Sequence of chain 1.B:
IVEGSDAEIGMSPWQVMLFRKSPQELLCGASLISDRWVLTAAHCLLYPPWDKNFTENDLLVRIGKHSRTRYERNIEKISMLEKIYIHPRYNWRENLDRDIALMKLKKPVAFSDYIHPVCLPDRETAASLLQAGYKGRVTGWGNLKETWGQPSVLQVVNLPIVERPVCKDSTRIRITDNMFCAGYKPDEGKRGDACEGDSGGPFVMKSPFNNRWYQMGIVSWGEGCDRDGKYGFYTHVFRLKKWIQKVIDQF

Binding-site contacts:
Ligand atom C27 contacts residue TYR47 of chain 1.B at 3.4 Å (hydrophobic).
Ligand atom C20 contacts residue TRP227 of chain 1.B at 3.8 Å (hydrophobic).
Ligand atom N15 contacts residue HIS43 of chain 1.B at 3.3 Å (h-bond).
Ligand atom O0 contacts residue GLY228 of chain 1.B at 3.2 Å (h-bond).
Ligand atom N7 contacts residue GLY228 of chain 1.B at 2.9 Å (h-bond).
Ligand atom N2 contacts residue GLU202 of chain 1.B at 3.3 Å (salt-bridge).
Ligand atom C29 contacts residue GLY228 of chain 1.B at 3.6 Å.
Ligand atom C23 contacts residue ALA200 of chain 1.B at 3.2 Å (hydrophobic).
Ligand atom C20 contacts residue GLY228 of chain 1.B at 3.6 Å.
Ligand atom C16 contacts residue SER205 of chain 1.B at 3.0 Å.
Ligand atom N24 contacts residue ASP199 of chain 1.B at 2.8 Å (salt-bridge).
Ligand atom N15 contacts residue SER205 of chain 1.B at 3.2 Å (h-bond).
Ligand atom N15 contacts residue SER226 of chain 1.B at 3.2 Å (h-bond).
Ligand atom C26 contacts residue TRP50 of chain 1.B at 3.7 Å (hydrophobic).
Ligand atom N24 contacts residue ALA200 of chain 1.B at 3.1 Å (h-bond).
Ligand atom C3 contacts residue ILE179 of chain 1.B at 3.7 Å (hydrophobic).
Ligand atom C23 contacts residue ASP199 of chain 1.B at 3.6 Å.
Ligand atom C4 contacts residue ILE179 of chain 1.B at 3.8 Å (hydrophobic).
Ligand atom C1 contacts residue GLY228 of chain 1.B at 3.6 Å.
Ligand atom N25 contacts residue ASP199 of chain 1.B at 2.8 Å (salt-bridge).
Ligand atom O14 contacts residue TRP50 of chain 1.B at 3.2 Å.
Ligand atom N25 contacts residue GLY238 of chain 1.B at 3.4 Å.
Ligand atom N25 contacts residue ALA200 of chain 1.B at 3.4 Å (h-bond).
Ligand atom C12 contacts residue LEU96 of chain 1.B at 3.6 Å (hydrophobic).
Ligand atom C9 contacts residue TRP227 of chain 1.B at 3.8 Å (hydrophobic).
Ligand atom N24 contacts residue GLY230 of chain 1.B at 2.9 Å (h-bond).
Ligand atom C21 contacts residue GLY230 of chain 1.B at 3.6 Å.
Ligand atom C21 contacts residue GLY228 of chain 1.B at 3.5 Å.
Ligand atom O14 contacts residue GLU202 of chain 1.B at 3.2 Å (salt-bridge).
Ligand atom C16 contacts residue GLU202 of chain 1.B at 3.6 Å.
Ligand atom O0 contacts residue TRP227 of chain 1.B at 3.2 Å.
Ligand atom C26 contacts residue HIS43 of chain 1.B at 3.4 Å.
Ligand atom O30 contacts residue GLY228 of chain 1.B at 3.1 Å (h-bond).
Ligand atom C8 contacts residue GLY228 of chain 1.B at 3.6 Å.
Ligand atom N24 contacts residue CYS231 of chain 1.B at 3.7 Å.
Ligand atom O30 contacts residue GLU229 of chain 1.B at 3.6 Å.
Ligand atom O30 contacts residue GLY230 of chain 1.B at 2.9 Å (h-bond).
Ligand atom C12 contacts residue HIS43 of chain 1.B at 3.7 Å.
Ligand atom C18 contacts residue SER205 of chain 1.B at 3.7 Å.
Ligand atom C13 contacts residue HIS43 of chain 1.B at 3.6 Å.

The small molecule below binds the protein below.
Small molecule (SMILES): [H]/N=C(\N)c1ccc(CNC(=O)[C@@H]2CCN2C(=O)[C@H](NCC(=O)NC)C2CCCCC2)cc1